Sequence of chain 1.B:
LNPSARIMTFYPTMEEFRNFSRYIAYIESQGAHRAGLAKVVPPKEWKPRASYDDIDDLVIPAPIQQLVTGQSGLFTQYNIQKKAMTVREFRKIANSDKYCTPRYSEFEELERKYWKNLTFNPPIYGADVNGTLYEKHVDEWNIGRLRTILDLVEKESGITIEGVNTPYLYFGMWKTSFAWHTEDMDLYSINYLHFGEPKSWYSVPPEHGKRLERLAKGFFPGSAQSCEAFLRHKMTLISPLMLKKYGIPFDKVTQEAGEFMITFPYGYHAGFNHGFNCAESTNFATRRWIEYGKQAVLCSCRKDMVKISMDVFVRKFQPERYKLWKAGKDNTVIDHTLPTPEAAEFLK

Binding-site contacts:
Ligand atom CA0 contacts residue TYR154 of chain 1.B at 3.3 Å (hydrophobic).
Ligand atom CAK contacts residue HIS210 of chain 1.B at 3.7 Å.
Ligand atom OAC contacts residue LYS263 of chain 1.B at 3.3 Å (salt-bridge).
Ligand atom OAA contacts residue TYR154 of chain 1.B at 2.6 Å (h-bond).
Ligand atom NAI contacts residue HIS210 of chain 1.B at 3.8 Å.
Ligand atom CAF contacts residue NI1 of chain 1.H at 4.3 Å.
Ligand atom CAM contacts residue PHE207 of chain 1.B at 4.3 Å (hydrophobic).
Ligand atom CAF contacts residue TYR199 of chain 1.B at 3.9 Å (hydrophobic).
Ligand atom OAC contacts residue GLU212 of chain 1.B at 3.2 Å (salt-bridge).
Ligand atom CAN contacts residue HIS210 of chain 1.B at 4.0 Å.
Ligand atom CAE contacts residue ASN220 of chain 1.B at 4.0 Å.
Ligand atom CAK contacts residue LYS263 of chain 1.B at 3.7 Å.
Ligand atom CAK contacts residue NI1 of chain 1.H at 3.0 Å.
Ligand atom OAB contacts residue TYR154 of chain 1.B at 3.2 Å (h-bond).
Ligand atom CAF contacts residue LYS263 of chain 1.B at 3.4 Å.
Ligand atom CAL contacts residue TYR199 of chain 1.B at 3.5 Å (hydrophobic).
Ligand atom NAI contacts residue HIS298 of chain 1.B at 3.8 Å.
Ligand atom CAD contacts residue TRP230 of chain 1.B at 3.7 Å (hydrophobic).
Ligand atom CAG contacts residue TYR199 of chain 1.B at 3.3 Å (hydrophobic).
Ligand atom OAC contacts residue HIS210 of chain 1.B at 2.9 Å (h-bond).
Ligand atom OAA contacts residue LYS228 of chain 1.B at 4.3 Å.
Ligand atom NAI contacts residue GLU212 of chain 1.B at 4.3 Å.
Ligand atom OAA contacts residue TYR199 of chain 1.B at 4.1 Å.
Ligand atom CA0 contacts residue PHE207 of chain 1.B at 3.8 Å (hydrophobic).
Ligand atom CAD contacts residue PHE207 of chain 1.B at 3.8 Å (hydrophobic).
Ligand atom CAH contacts residue PHE207 of chain 1.B at 3.9 Å (hydrophobic).
Ligand atom CAD contacts residue ASN220 of chain 1.B at 3.7 Å.
Ligand atom CAE contacts residue HIS298 of chain 1.B at 4.0 Å.
Ligand atom OAC contacts residue NI1 of chain 1.H at 2.2 Å (h-bond).
Ligand atom NAI contacts residue NI1 of chain 1.H at 2.3 Å (h-bond).
Ligand atom OAB contacts residue PHE207 of chain 1.B at 4.2 Å.
Ligand atom CA0 contacts residue LYS228 of chain 1.B at 3.8 Å.
Ligand atom CAE contacts residue NI1 of chain 1.H at 3.3 Å.
Ligand atom CAE contacts residue TRP230 of chain 1.B at 3.4 Å (hydrophobic).
Ligand atom OAB contacts residue LYS228 of chain 1.B at 2.7 Å (salt-bridge).
Ligand atom CAN contacts residue NI1 of chain 1.H at 3.0 Å.
Ligand atom OAB contacts residue ASN220 of chain 1.B at 4.0 Å.
Ligand atom OAA contacts residue PHE207 of chain 1.B at 3.7 Å.
Ligand atom CAH contacts residue ASN220 of chain 1.B at 4.2 Å.
Ligand atom CAE contacts residue PHE207 of chain 1.B at 3.9 Å (hydrophobic).

A small-molecule ligand and the protein it binds are described below.
Small molecule (SMILES): O=C(O)c1ccnc2c(O)cccc12